This protein binds this small molecule.
Small molecule (SMILES): OC[C@H]1O[C@H](O[C@@H]2[C@H](O)[C@@H](O)[C@H](O)O[C@@H]2CO)[C@H](O)[C@@H](O)[C@H]1O

Binding-site contacts:
Ligand atom O6 contacts residue ASP18 of chain 1.B at 4.3 Å.
Ligand atom C1 contacts residue ASN32 of chain 1.A at 3.6 Å.
Ligand atom O6 contacts residue TRP34 of chain 1.A at 3.1 Å (h-bond).
Ligand atom C6 contacts residue TRP34 of chain 1.A at 3.9 Å (hydrophobic).
Ligand atom O6 contacts residue ARG33 of chain 1.A at 3.5 Å.
Ligand atom C4 contacts residue TRP34 of chain 1.B at 4.1 Å (hydrophobic).
Ligand atom O4 contacts residue TYR14 of chain 1.B at 4.4 Å.
Ligand atom O4 contacts residue ARG33 of chain 1.A at 3.3 Å.
Ligand atom C6 contacts residue ASN32 of chain 1.A at 4.5 Å.
Ligand atom O6 contacts residue TYR14 of chain 1.B at 3.9 Å.
Ligand atom C6 contacts residue TRP34 of chain 1.B at 3.9 Å (hydrophobic).
Ligand atom O6 contacts residue ASN35 of chain 1.A at 2.9 Å (h-bond).
Ligand atom O3 contacts residue TRP34 of chain 1.A at 4.0 Å.
Ligand atom O3 contacts residue ARG33 of chain 1.A at 4.3 Å.
Ligand atom C4 contacts residue ASP18 of chain 1.B at 3.4 Å.
Ligand atom C5 contacts residue TRP34 of chain 1.A at 3.7 Å (hydrophobic).
Ligand atom C2 contacts residue ASN32 of chain 1.A at 4.2 Å.
Ligand atom O4 contacts residue ASP18 of chain 1.B at 2.9 Å (salt-bridge).
Ligand atom C6 contacts residue TRP34 of chain 1.A at 4.1 Å (hydrophobic).
Ligand atom C3 contacts residue TRP34 of chain 1.A at 3.6 Å (hydrophobic).
Ligand atom C5 contacts residue TRP34 of chain 1.B at 4.3 Å (hydrophobic).
Ligand atom O5 contacts residue TRP34 of chain 1.A at 3.3 Å (h-bond).
Ligand atom C1 contacts residue ARG33 of chain 1.A at 4.4 Å.
Ligand atom C2 contacts residue ARG33 of chain 1.A at 4.3 Å.
Ligand atom C3 contacts residue ASP18 of chain 1.B at 4.0 Å.
Ligand atom O3 contacts residue ASP18 of chain 1.B at 3.4 Å (salt-bridge).
Ligand atom C4 contacts residue TRP34 of chain 1.A at 3.7 Å (hydrophobic).
Ligand atom C5 contacts residue TRP34 of chain 1.A at 4.2 Å (hydrophobic).
Ligand atom C6 contacts residue ASN35 of chain 1.A at 3.5 Å.
Ligand atom C1 contacts residue TRP34 of chain 1.A at 4.2 Å (hydrophobic).
Ligand atom O5 contacts residue ASN32 of chain 1.A at 3.9 Å.
Ligand atom O5 contacts residue ARG33 of chain 1.A at 3.8 Å.

Sequence of chain 1.B:
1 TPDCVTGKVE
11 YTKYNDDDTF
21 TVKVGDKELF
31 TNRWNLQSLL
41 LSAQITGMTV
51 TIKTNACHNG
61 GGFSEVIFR

Sequence of chain 1.A:
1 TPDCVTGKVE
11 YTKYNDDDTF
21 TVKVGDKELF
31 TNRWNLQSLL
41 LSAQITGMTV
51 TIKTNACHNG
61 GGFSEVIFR